Sequence of chain 1.A:
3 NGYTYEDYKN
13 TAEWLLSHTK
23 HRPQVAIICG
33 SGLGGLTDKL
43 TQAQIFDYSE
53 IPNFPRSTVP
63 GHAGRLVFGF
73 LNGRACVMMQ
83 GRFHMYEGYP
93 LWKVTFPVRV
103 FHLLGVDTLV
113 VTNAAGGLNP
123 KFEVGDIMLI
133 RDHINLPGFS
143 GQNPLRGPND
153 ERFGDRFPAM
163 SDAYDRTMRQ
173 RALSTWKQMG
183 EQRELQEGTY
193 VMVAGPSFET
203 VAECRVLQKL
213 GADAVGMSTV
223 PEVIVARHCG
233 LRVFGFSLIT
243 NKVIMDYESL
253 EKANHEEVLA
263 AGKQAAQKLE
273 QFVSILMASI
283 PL

This protein binds this small molecule.
Small molecule (SMILES): O=c1[nH]cnc2c([C@@H]3N[C@H](CO)[C@@H](O)[C@H]3O)c[nH]c12

Sequence of chain 3.A:
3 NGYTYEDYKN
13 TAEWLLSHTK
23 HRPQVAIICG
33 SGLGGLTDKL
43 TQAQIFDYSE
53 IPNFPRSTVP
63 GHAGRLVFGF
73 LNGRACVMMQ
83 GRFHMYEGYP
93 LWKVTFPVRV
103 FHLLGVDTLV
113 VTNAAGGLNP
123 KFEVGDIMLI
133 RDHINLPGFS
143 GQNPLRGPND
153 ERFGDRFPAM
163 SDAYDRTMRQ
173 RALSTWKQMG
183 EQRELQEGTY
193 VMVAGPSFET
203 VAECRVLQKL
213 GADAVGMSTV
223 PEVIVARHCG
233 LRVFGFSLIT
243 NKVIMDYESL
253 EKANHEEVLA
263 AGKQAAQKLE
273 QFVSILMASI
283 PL

Binding-site contacts:
Ligand atom N7 contacts residue GLY118 of chain 3.A at 3.3 Å (h-bond).
Ligand atom O5' contacts residue HIS257 of chain 3.A at 2.8 Å (h-bond).
Ligand atom C9 contacts residue ALA116 of chain 3.A at 3.5 Å (hydrophobic).
Ligand atom C5 contacts residue PHE200 of chain 3.A at 3.7 Å (hydrophobic).
Ligand atom N1 contacts residue PHE200 of chain 3.A at 3.7 Å.
Ligand atom N1 contacts residue GLU201 of chain 3.A at 2.9 Å (salt-bridge).
Ligand atom C8 contacts residue ALA116 of chain 3.A at 3.7 Å (hydrophobic).
Ligand atom C3' contacts residue PHE159 of chain 1.A at 3.6 Å (hydrophobic).
Ligand atom C3' contacts residue MET219 of chain 3.A at 3.5 Å (hydrophobic).
Ligand atom N3 contacts residue MET219 of chain 3.A at 3.2 Å.
Ligand atom O3' contacts residue TYR88 of chain 3.A at 3.2 Å (h-bond).
Ligand atom C5 contacts residue GLY118 of chain 3.A at 3.5 Å.
Ligand atom C6 contacts residue PHE200 of chain 3.A at 3.7 Å (hydrophobic).
Ligand atom O6 contacts residue GLY118 of chain 3.A at 3.4 Å.
Ligand atom N4' contacts residue PO41 of chain 3.B at 3.3 Å (h-bond).
Ligand atom O6 contacts residue GLU201 of chain 3.A at 3.6 Å (salt-bridge).
Ligand atom C1' contacts residue ALA116 of chain 3.A at 3.3 Å (hydrophobic).
Ligand atom O2' contacts residue PO41 of chain 3.B at 2.9 Å (h-bond).
Ligand atom C5 contacts residue VAL217 of chain 3.A at 3.6 Å (hydrophobic).
Ligand atom C6 contacts residue GLU201 of chain 3.A at 3.7 Å.
Ligand atom O3' contacts residue PO41 of chain 3.B at 2.7 Å (h-bond).
Ligand atom C6 contacts residue VAL217 of chain 3.A at 3.6 Å (hydrophobic).
Ligand atom O2' contacts residue MET219 of chain 3.A at 3.0 Å (h-bond).
Ligand atom C2' contacts residue MET219 of chain 3.A at 3.6 Å (hydrophobic).
Ligand atom C2 contacts residue MET219 of chain 3.A at 3.7 Å (hydrophobic).
Ligand atom C2 contacts residue GLU201 of chain 3.A at 3.5 Å.
Ligand atom C5' contacts residue PHE159 of chain 1.A at 3.5 Å (hydrophobic).
Ligand atom C3' contacts residue PO41 of chain 3.B at 3.4 Å.
Ligand atom C1' contacts residue PO41 of chain 3.B at 3.5 Å.
Ligand atom N7 contacts residue ALA117 of chain 3.A at 3.5 Å.
Ligand atom C4 contacts residue VAL217 of chain 3.A at 3.7 Å (hydrophobic).
Ligand atom C8 contacts residue ALA117 of chain 3.A at 3.6 Å (hydrophobic).
Ligand atom N1 contacts residue VAL217 of chain 3.A at 3.6 Å.
Ligand atom C2' contacts residue PO41 of chain 3.B at 3.6 Å.
Ligand atom N7 contacts residue ASN243 of chain 3.A at 3.1 Å (h-bond).
Ligand atom C6 contacts residue GLY118 of chain 3.A at 3.6 Å.
Ligand atom O6 contacts residue ASN243 of chain 3.A at 3.5 Å (h-bond).
Ligand atom C4' contacts residue PO41 of chain 3.B at 3.4 Å.
Ligand atom O5' contacts residue VAL260 of chain 3.A at 3.6 Å.
Ligand atom N3 contacts residue GLY218 of chain 3.A at 3.7 Å.